Sequence of chain 1.B:
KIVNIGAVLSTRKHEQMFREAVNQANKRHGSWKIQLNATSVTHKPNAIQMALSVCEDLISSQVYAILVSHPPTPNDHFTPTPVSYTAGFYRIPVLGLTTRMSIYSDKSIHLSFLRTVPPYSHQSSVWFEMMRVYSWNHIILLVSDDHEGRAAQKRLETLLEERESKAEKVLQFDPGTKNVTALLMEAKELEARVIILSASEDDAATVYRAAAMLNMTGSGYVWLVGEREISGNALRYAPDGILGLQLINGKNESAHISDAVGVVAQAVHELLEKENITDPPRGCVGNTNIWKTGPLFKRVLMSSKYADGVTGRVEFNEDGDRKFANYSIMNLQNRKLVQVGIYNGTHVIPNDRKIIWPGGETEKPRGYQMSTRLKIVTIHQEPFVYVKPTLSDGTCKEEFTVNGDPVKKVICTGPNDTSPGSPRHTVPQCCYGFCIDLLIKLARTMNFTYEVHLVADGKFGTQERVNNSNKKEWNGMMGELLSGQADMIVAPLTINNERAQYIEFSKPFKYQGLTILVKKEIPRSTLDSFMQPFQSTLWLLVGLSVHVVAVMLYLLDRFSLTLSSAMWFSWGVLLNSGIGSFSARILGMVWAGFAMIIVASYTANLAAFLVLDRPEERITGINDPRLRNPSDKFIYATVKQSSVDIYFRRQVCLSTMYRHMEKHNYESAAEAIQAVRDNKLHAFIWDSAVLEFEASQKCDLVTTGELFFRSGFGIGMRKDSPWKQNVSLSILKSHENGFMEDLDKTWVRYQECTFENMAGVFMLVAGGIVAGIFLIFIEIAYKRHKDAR

Binding-site contacts:
Ligand atom O5 contacts residue TRP768 of chain 1.B at 4.1 Å.
Ligand atom C1 contacts residue ASN771 of chain 1.B at 1.4 Å.
Ligand atom O6 contacts residue PRO767 of chain 1.B at 4.3 Å.
Ligand atom C7 contacts residue ASN771 of chain 1.B at 3.9 Å.
Ligand atom C2 contacts residue ASN771 of chain 1.B at 2.5 Å.
Ligand atom O6 contacts residue TRP768 of chain 1.B at 4.3 Å.
Ligand atom O7 contacts residue ASN771 of chain 1.B at 4.4 Å.
Ligand atom C6 contacts residue PRO767 of chain 1.B at 4.5 Å (hydrophobic).
Ligand atom C4 contacts residue ASN771 of chain 1.B at 4.3 Å.
Ligand atom O5 contacts residue PRO767 of chain 1.B at 4.5 Å.
Ligand atom N2 contacts residue ASN771 of chain 1.B at 2.9 Å (h-bond).
Ligand atom C5 contacts residue ASN771 of chain 1.B at 3.7 Å.
Ligand atom C1 contacts residue TRP768 of chain 1.B at 4.1 Å (hydrophobic).
Ligand atom C3 contacts residue ASN771 of chain 1.B at 3.8 Å.
Ligand atom O5 contacts residue ASN771 of chain 1.B at 2.4 Å (h-bond).

The protein below binds the small molecule below.
Small molecule (SMILES): CC(=O)N[C@@H]1[C@@H](O)[C@H](O)[C@@H](CO)O[C@H]1O